Sequence of chain 1.B:
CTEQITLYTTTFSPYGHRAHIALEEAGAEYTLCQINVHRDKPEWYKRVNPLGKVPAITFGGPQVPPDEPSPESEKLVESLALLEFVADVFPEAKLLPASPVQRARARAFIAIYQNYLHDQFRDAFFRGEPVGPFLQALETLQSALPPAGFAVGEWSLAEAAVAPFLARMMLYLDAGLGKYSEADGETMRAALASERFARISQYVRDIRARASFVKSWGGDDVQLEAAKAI

A protein and the small-molecule ligand that binds it are described below.
Small molecule (SMILES): O=C(c1ccccc1)c1ccc(O)cc1O

Sequence of chain 1.A:
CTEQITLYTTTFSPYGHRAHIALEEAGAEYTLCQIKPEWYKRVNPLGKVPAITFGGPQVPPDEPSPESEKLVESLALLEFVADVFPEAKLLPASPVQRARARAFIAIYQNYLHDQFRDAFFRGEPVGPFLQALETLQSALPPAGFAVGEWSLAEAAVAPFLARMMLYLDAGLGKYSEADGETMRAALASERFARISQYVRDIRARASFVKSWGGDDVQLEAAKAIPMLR

Binding-site contacts:
Ligand atom O08 contacts residue LEU82 of chain 1.B at 3.4 Å.
Ligand atom C04 contacts residue ALA113 of chain 1.A at 3.6 Å (hydrophobic).
Ligand atom C11 contacts residue ARG109 of chain 1.A at 3.6 Å.
Ligand atom O08 contacts residue ARG109 of chain 1.A at 4.2 Å.
Ligand atom C12 contacts residue CUT1 of chain 1.E at 3.7 Å.
Ligand atom C14 contacts residue ARG109 of chain 1.A at 3.8 Å.
Ligand atom C02 contacts residue ALA113 of chain 1.A at 3.7 Å (hydrophobic).
Ligand atom O15 contacts residue GLU86 of chain 1.A at 2.4 Å (salt-bridge).
Ligand atom C13 contacts residue CUT1 of chain 1.E at 4.2 Å.
Ligand atom O15 contacts residue ARG109 of chain 1.A at 4.2 Å.
Ligand atom C01 contacts residue GLN116 of chain 1.A at 3.6 Å.
Ligand atom C05 contacts residue CUT1 of chain 1.E at 3.5 Å.
Ligand atom O16 contacts residue ALA83 of chain 1.B at 3.5 Å (h-bond).
Ligand atom C12 contacts residue GLU86 of chain 1.A at 3.5 Å.
Ligand atom C11 contacts residue GLU86 of chain 1.A at 3.7 Å.
Ligand atom C03 contacts residue ALA113 of chain 1.A at 3.2 Å (hydrophobic).
Ligand atom C13 contacts residue ILE112 of chain 1.A at 3.9 Å (hydrophobic).
Ligand atom C01 contacts residue ASN117 of chain 1.A at 3.4 Å.
Ligand atom O16 contacts residue LEU82 of chain 1.B at 3.2 Å.
Ligand atom C03 contacts residue LEU82 of chain 1.B at 4.0 Å (hydrophobic).
Ligand atom C07 contacts residue ARG109 of chain 1.A at 4.2 Å.
Ligand atom O08 contacts residue ALA83 of chain 1.B at 3.3 Å (h-bond).
Ligand atom C11 contacts residue CUT1 of chain 1.E at 3.3 Å.
Ligand atom C04 contacts residue LEU82 of chain 1.B at 4.0 Å (hydrophobic).
Ligand atom C07 contacts residue LEU82 of chain 1.B at 3.9 Å (hydrophobic).
Ligand atom C14 contacts residue ILE112 of chain 1.A at 3.9 Å (hydrophobic).
Ligand atom C10 contacts residue ARG109 of chain 1.A at 4.1 Å.
Ligand atom C10 contacts residue CUT1 of chain 1.E at 3.8 Å.
Ligand atom C02 contacts residue ASN117 of chain 1.A at 3.3 Å.
Ligand atom O16 contacts residue CUT1 of chain 1.E at 3.6 Å.
Ligand atom O15 contacts residue LEU82 of chain 1.A at 4.3 Å.
Ligand atom C06 contacts residue GLN116 of chain 1.A at 3.6 Å.
Ligand atom C07 contacts residue ALA113 of chain 1.A at 4.0 Å (hydrophobic).
Ligand atom C12 contacts residue ARG109 of chain 1.A at 4.0 Å.
Ligand atom O15 contacts residue CUT1 of chain 1.E at 3.6 Å.
Ligand atom C01 contacts residue CUT1 of chain 1.E at 3.5 Å.
Ligand atom O08 contacts residue ALA113 of chain 1.A at 4.0 Å.
Ligand atom C06 contacts residue CUT1 of chain 1.E at 3.1 Å.
Ligand atom O16 contacts residue GLU86 of chain 1.B at 4.0 Å.
Ligand atom C09 contacts residue ARG109 of chain 1.A at 4.0 Å.